Binding-site contacts:
Ligand atom C1 contacts residue TRP86 of chain 1.A at 3.8 Å (hydrophobic).
Ligand atom C19 contacts residue THR128 of chain 1.B at 3.5 Å.
Ligand atom C26 contacts residue THR128 of chain 1.B at 3.7 Å.
Ligand atom C24 contacts residue TYR53 of chain 1.A at 4.0 Å (hydrophobic).
Ligand atom C24 contacts residue GLN49 of chain 1.A at 3.3 Å.
Ligand atom O20 contacts residue HIS125 of chain 1.B at 2.8 Å (h-bond).
Ligand atom C23 contacts residue THR128 of chain 1.B at 3.9 Å.
Ligand atom C7 contacts residue THR128 of chain 1.B at 3.6 Å.
Ligand atom C9 contacts residue THR79 of chain 1.A at 3.5 Å.
Ligand atom C11 contacts residue ALA82 of chain 1.A at 3.7 Å (hydrophobic).
Ligand atom C10 contacts residue ALA82 of chain 1.A at 3.7 Å (hydrophobic).
Ligand atom O21 contacts residue GLU124 of chain 1.B at 2.8 Å (salt-bridge).
Ligand atom C13 contacts residue THR79 of chain 1.A at 3.7 Å.
Ligand atom C6 contacts residue THR128 of chain 1.B at 3.8 Å.
Ligand atom C19 contacts residue HIS125 of chain 1.B at 3.5 Å.
Ligand atom C25 contacts residue THR79 of chain 1.A at 3.5 Å.
Ligand atom C16 contacts residue THR79 of chain 1.A at 4.0 Å.
Ligand atom O22 contacts residue HIS125 of chain 1.B at 3.7 Å.
Ligand atom O21 contacts residue ALA123 of chain 1.B at 3.4 Å.
Ligand atom C18 contacts residue HIS125 of chain 1.B at 4.0 Å.
Ligand atom C14 contacts residue THR79 of chain 1.A at 3.3 Å.
Ligand atom O22 contacts residue THR128 of chain 1.B at 3.3 Å (h-bond).
Ligand atom C27 contacts residue GLN49 of chain 1.A at 3.5 Å.
Ligand atom N15 contacts residue THR79 of chain 1.A at 3.6 Å.
Ligand atom C26 contacts residue LEU56 of chain 1.A at 3.9 Å (hydrophobic).
Ligand atom C25 contacts residue ALA52 of chain 1.A at 3.9 Å (hydrophobic).
Ligand atom C4 contacts residue THR79 of chain 1.A at 4.0 Å.
Ligand atom C1 contacts residue LEU56 of chain 1.A at 3.7 Å (hydrophobic).
Ligand atom C18 contacts residue THR128 of chain 1.B at 3.8 Å.
Ligand atom O20 contacts residue ALA123 of chain 1.B at 4.0 Å.
Ligand atom C1 contacts residue MET132 of chain 1.B at 4.0 Å (hydrophobic).
Ligand atom C19 contacts residue GLU124 of chain 1.B at 3.6 Å.
Ligand atom C8 contacts residue THR79 of chain 1.A at 4.0 Å.
Ligand atom O20 contacts residue GLU124 of chain 1.B at 3.5 Å (salt-bridge).
Ligand atom C27 contacts residue HIS125 of chain 1.B at 3.4 Å.
Ligand atom C24 contacts residue THR128 of chain 1.B at 3.9 Å.
Ligand atom C27 contacts residue GLU124 of chain 1.B at 3.6 Å.
Ligand atom C25 contacts residue GLN49 of chain 1.A at 3.8 Å.
Ligand atom O20 contacts residue THR128 of chain 1.B at 2.7 Å (h-bond).
Ligand atom C3 contacts residue ALA83 of chain 1.A at 3.8 Å (hydrophobic).

Sequence of chain 1.A:
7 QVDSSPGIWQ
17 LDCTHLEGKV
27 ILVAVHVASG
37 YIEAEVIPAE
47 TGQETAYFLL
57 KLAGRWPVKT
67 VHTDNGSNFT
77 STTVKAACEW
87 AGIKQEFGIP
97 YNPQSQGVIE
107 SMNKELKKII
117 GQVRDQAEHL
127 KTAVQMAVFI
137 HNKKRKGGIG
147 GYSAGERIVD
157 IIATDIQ

A small-molecule ligand and the protein it binds are described below.
Small molecule (SMILES): Cc1ccc(-c2c([C@H](OC(C)(C)C)C(=O)O)c(C)nc3ccccc23)cc1

Sequence of chain 1.B:
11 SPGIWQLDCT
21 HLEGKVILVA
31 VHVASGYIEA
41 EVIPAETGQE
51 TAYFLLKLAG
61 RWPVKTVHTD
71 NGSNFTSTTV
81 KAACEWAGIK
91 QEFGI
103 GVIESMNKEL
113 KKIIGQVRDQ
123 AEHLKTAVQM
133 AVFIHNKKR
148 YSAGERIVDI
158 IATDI